Sequence of chain 1.A:
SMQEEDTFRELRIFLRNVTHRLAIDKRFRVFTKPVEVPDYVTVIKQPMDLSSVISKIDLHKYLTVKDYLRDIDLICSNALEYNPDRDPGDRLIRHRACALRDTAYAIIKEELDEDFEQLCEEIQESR

Binding-site contacts:
Ligand atom CAQ contacts residue ALA23 of chain 1.A at 4.1 Å (hydrophobic).
Ligand atom CA contacts residue ARG29 of chain 1.A at 3.5 Å.
Ligand atom N contacts residue ARG29 of chain 1.A at 3.3 Å (salt-bridge).
Ligand atom C contacts residue ILE24 of chain 1.A at 4.2 Å (hydrophobic).
Ligand atom NAJ contacts residue HIS20 of chain 1.A at 3.3 Å (h-bond).
Ligand atom CA contacts residue ALA23 of chain 1.A at 4.0 Å (hydrophobic).
Ligand atom CAN contacts residue ALA23 of chain 1.A at 4.0 Å (hydrophobic).
Ligand atom CB contacts residue ALA23 of chain 1.A at 4.1 Å (hydrophobic).
Ligand atom CAH contacts residue HIS20 of chain 1.A at 3.5 Å.
Ligand atom CAN contacts residue ILE57 of chain 1.A at 4.0 Å (hydrophobic).
Ligand atom NAK contacts residue ALA23 of chain 1.A at 3.8 Å.
Ligand atom CAA contacts residue ILE57 of chain 1.A at 3.7 Å (hydrophobic).
Ligand atom O contacts residue ALA23 of chain 1.A at 3.6 Å.
Ligand atom NAC contacts residue HIS20 of chain 1.A at 3.5 Å.
Ligand atom NAJ contacts residue ILE57 of chain 1.A at 3.7 Å.
Ligand atom C contacts residue ALA23 of chain 1.A at 3.3 Å (hydrophobic).
Ligand atom CAQ contacts residue HIS20 of chain 1.A at 3.5 Å.
Ligand atom NAL contacts residue THR32 of chain 1.A at 4.4 Å.
Ligand atom CAR contacts residue ALA23 of chain 1.A at 3.4 Å (hydrophobic).
Ligand atom N contacts residue ALA23 of chain 1.A at 3.9 Å.
Ligand atom SAM contacts residue ALA23 of chain 1.A at 3.9 Å.
Ligand atom OAE contacts residue ALA23 of chain 1.A at 3.9 Å.
Ligand atom CAP contacts residue HIS20 of chain 1.A at 3.0 Å.
Ligand atom CAH contacts residue ALA23 of chain 1.A at 3.8 Å (hydrophobic).
Ligand atom OAE contacts residue SER54 of chain 1.A at 4.3 Å.
Ligand atom SAM contacts residue ILE24 of chain 1.A at 3.7 Å.
Ligand atom O contacts residue ILE24 of chain 1.A at 3.6 Å.
Ligand atom NAL contacts residue ALA23 of chain 1.A at 3.2 Å (h-bond).
Ligand atom CB contacts residue ILE24 of chain 1.A at 3.9 Å (hydrophobic).
Ligand atom N contacts residue THR32 of chain 1.A at 4.4 Å.
Ligand atom CAI contacts residue HIS20 of chain 1.A at 3.3 Å.
Ligand atom CAG contacts residue HIS20 of chain 1.A at 3.0 Å.
Ligand atom CAH contacts residue ILE57 of chain 1.A at 3.6 Å (hydrophobic).
Ligand atom OAE contacts residue THR32 of chain 1.A at 3.8 Å.
Ligand atom CAT contacts residue ALA23 of chain 1.A at 3.6 Å (hydrophobic).
Ligand atom CAS contacts residue ALA23 of chain 1.A at 3.5 Å (hydrophobic).
Ligand atom CB contacts residue ARG29 of chain 1.A at 3.7 Å.
Ligand atom OAE contacts residue ILE57 of chain 1.A at 4.1 Å.
Ligand atom CAT contacts residue HIS20 of chain 1.A at 4.5 Å.
Ligand atom NAK contacts residue THR32 of chain 1.A at 4.2 Å.

A small-molecule ligand and the protein it binds are described below.
Small molecule (SMILES): CC(=O)c1nc(NC(=O)[C@@H](C)N)sc1-c1cncc(N)c1